Binding-site contacts:
Ligand atom CB contacts residue ASP140 of chain 1.C at 3.5 Å.
Ligand atom CB contacts residue TYR331 of chain 1.B at 3.6 Å (hydrophobic).
Ligand atom OXT contacts residue GLY138 of chain 1.C at 3.3 Å.
Ligand atom N contacts residue ASP140 of chain 1.C at 2.7 Å (salt-bridge).
Ligand atom OD1 contacts residue THR139 of chain 1.C at 3.0 Å (h-bond).
Ligand atom OXT contacts residue ASP107 of chain 1.C at 3.5 Å.
Ligand atom OD1 contacts residue GLY138 of chain 1.C at 3.3 Å.
Ligand atom ND2 contacts residue ALA42 of chain 1.C at 3.3 Å.
Ligand atom C contacts residue SER108 of chain 1.C at 3.5 Å.
Ligand atom OXT contacts residue MET45 of chain 1.C at 3.7 Å.
Ligand atom OD1 contacts residue GLY41 of chain 1.C at 4.0 Å.
Ligand atom CA contacts residue ASP140 of chain 1.C at 3.6 Å.
Ligand atom C contacts residue THR139 of chain 1.C at 3.8 Å.
Ligand atom O contacts residue ASP140 of chain 1.C at 2.9 Å (salt-bridge).
Ligand atom O contacts residue THR139 of chain 1.C at 3.2 Å (h-bond).
Ligand atom OXT contacts residue ALA42 of chain 1.C at 3.9 Å.
Ligand atom CG contacts residue THR139 of chain 1.C at 3.0 Å.
Ligand atom CG contacts residue ALA165 of chain 1.C at 3.7 Å (hydrophobic).
Ligand atom CA contacts residue TYR331 of chain 1.B at 3.7 Å (hydrophobic).
Ligand atom CA contacts residue ASP107 of chain 1.C at 3.6 Å.
Ligand atom CG contacts residue ALA42 of chain 1.C at 3.3 Å (hydrophobic).
Ligand atom C contacts residue GLY138 of chain 1.C at 3.5 Å.
Ligand atom OD1 contacts residue ALA165 of chain 1.C at 3.6 Å (h-bond).
Ligand atom ND2 contacts residue GLN166 of chain 1.C at 3.6 Å.
Ligand atom OXT contacts residue SER108 of chain 1.C at 2.9 Å (h-bond).
Ligand atom CG contacts residue TYR331 of chain 1.B at 3.8 Å (hydrophobic).
Ligand atom N contacts residue TYR331 of chain 1.B at 3.5 Å.
Ligand atom ND2 contacts residue TYR331 of chain 1.B at 3.4 Å (h-bond).
Ligand atom N contacts residue ASP107 of chain 1.C at 2.8 Å (salt-bridge).
Ligand atom C contacts residue ASP107 of chain 1.C at 3.6 Å.
Ligand atom OD1 contacts residue ALA42 of chain 1.C at 3.0 Å (h-bond).
Ligand atom ND2 contacts residue THR139 of chain 1.C at 3.0 Å (h-bond).
Ligand atom N contacts residue ASN295 of chain 1.B at 4.0 Å.
Ligand atom CB contacts residue THR139 of chain 1.C at 3.3 Å.
Ligand atom OXT contacts residue GLY41 of chain 1.C at 3.4 Å.
Ligand atom C contacts residue ASP140 of chain 1.C at 3.7 Å.
Ligand atom O contacts residue ASP107 of chain 1.C at 3.9 Å.
Ligand atom O contacts residue SER108 of chain 1.C at 2.5 Å (h-bond).
Ligand atom O contacts residue GLY138 of chain 1.C at 3.3 Å.
Ligand atom ND2 contacts residue ALA165 of chain 1.C at 2.9 Å (h-bond).

Sequence of chain 1.C:
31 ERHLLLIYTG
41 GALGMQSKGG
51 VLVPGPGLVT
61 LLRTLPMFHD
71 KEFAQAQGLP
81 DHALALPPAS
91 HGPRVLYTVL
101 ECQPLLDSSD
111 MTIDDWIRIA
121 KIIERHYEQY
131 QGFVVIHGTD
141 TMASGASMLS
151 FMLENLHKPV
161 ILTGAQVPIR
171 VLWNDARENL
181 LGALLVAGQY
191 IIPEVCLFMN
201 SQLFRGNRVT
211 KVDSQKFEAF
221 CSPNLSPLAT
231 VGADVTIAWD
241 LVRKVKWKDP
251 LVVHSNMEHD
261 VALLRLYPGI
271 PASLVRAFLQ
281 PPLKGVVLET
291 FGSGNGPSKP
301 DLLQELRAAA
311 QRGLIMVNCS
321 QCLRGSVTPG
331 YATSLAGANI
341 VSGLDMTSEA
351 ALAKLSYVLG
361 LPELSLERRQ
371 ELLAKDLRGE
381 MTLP

Sequence of chain 1.B:
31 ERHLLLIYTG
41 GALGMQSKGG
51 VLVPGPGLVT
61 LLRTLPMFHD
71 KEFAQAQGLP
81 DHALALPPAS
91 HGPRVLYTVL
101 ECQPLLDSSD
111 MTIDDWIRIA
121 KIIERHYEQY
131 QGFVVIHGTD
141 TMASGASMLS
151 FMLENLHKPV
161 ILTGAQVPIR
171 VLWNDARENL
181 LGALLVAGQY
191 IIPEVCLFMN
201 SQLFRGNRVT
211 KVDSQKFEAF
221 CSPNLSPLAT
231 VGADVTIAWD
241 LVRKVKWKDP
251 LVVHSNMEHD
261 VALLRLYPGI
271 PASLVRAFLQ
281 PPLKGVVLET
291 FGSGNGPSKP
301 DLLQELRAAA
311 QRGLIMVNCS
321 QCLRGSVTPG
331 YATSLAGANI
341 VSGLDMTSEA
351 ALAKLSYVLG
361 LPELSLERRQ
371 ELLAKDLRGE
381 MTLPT

A protein and the small-molecule ligand that binds it are described below.
Small molecule (SMILES): NC(=O)C[C@H](N)C(=O)O